Binding-site contacts:
Ligand atom N5 contacts residue PHE157 of chain 1.B at 3.3 Å.
Ligand atom S2 contacts residue LEU102 of chain 1.B at 3.6 Å.
Ligand atom C13 contacts residue PHE157 of chain 1.B at 3.7 Å (hydrophobic).
Ligand atom C12 contacts residue ARG148 of chain 1.B at 3.5 Å.
Ligand atom N5 contacts residue PHE116 of chain 1.B at 3.4 Å.
Ligand atom S2 contacts residue TRP78 of chain 1.B at 3.8 Å.
Ligand atom C16 contacts residue GLU73 of chain 1.B at 3.3 Å.
Ligand atom F2 contacts residue ARG148 of chain 1.B at 3.8 Å.
Ligand atom O5 contacts residue ILE50 of chain 1.B at 3.7 Å.
Ligand atom C9 contacts residue GLN117 of chain 1.B at 3.6 Å.
Ligand atom C9 contacts residue PHE116 of chain 1.B at 3.5 Å (hydrophobic).
Ligand atom F2 contacts residue GLU73 of chain 1.B at 3.2 Å.
Ligand atom O4 contacts residue MET105 of chain 1.B at 3.4 Å.
Ligand atom C9 contacts residue PHE157 of chain 1.B at 3.3 Å (hydrophobic).
Ligand atom C10 contacts residue GLN117 of chain 1.B at 3.7 Å.
Ligand atom C12 contacts residue PHE157 of chain 1.B at 3.7 Å (hydrophobic).
Ligand atom C13 contacts residue TYR106 of chain 1.B at 3.9 Å (hydrophobic).
Ligand atom F2 contacts residue ASP153 of chain 1.B at 3.2 Å.
Ligand atom O4 contacts residue PHE157 of chain 1.B at 3.7 Å.
Ligand atom O6 contacts residue ILE50 of chain 1.B at 3.8 Å.
Ligand atom N6 contacts residue PHE157 of chain 1.B at 3.7 Å.
Ligand atom O4 contacts residue PHE116 of chain 1.B at 3.6 Å.
Ligand atom N5 contacts residue GLN117 of chain 1.B at 2.9 Å (h-bond).
Ligand atom C10 contacts residue ASP153 of chain 1.B at 3.9 Å.
Ligand atom O6 contacts residue ARG148 of chain 1.B at 3.0 Å (salt-bridge).
Ligand atom F2 contacts residue PHE157 of chain 1.B at 3.9 Å.
Ligand atom O6 contacts residue GLU73 of chain 1.B at 3.6 Å (salt-bridge).
Ligand atom N6 contacts residue ASP153 of chain 1.B at 2.9 Å (salt-bridge).
Ligand atom C16 contacts residue ARG148 of chain 1.B at 3.5 Å.
Ligand atom O4 contacts residue GLN117 of chain 1.B at 3.6 Å (h-bond).
Ligand atom C11 contacts residue PHE157 of chain 1.B at 3.6 Å (hydrophobic).
Ligand atom N4 contacts residue PHE157 of chain 1.B at 3.4 Å.
Ligand atom C14 contacts residue TYR106 of chain 1.B at 3.1 Å (hydrophobic).
Ligand atom C14 contacts residue LEU102 of chain 1.B at 3.7 Å (hydrophobic).
Ligand atom O5 contacts residue ARG148 of chain 1.B at 3.7 Å.
Ligand atom F2 contacts residue ARG124 of chain 1.B at 2.8 Å.
Ligand atom F2 contacts residue TRP78 of chain 1.B at 3.9 Å.
Ligand atom N6 contacts residue GLN117 of chain 1.B at 3.0 Å (h-bond).
Ligand atom C10 contacts residue PHE157 of chain 1.B at 3.4 Å (hydrophobic).
Ligand atom O5 contacts residue PHE157 of chain 1.B at 3.8 Å.

Sequence of chain 1.B:
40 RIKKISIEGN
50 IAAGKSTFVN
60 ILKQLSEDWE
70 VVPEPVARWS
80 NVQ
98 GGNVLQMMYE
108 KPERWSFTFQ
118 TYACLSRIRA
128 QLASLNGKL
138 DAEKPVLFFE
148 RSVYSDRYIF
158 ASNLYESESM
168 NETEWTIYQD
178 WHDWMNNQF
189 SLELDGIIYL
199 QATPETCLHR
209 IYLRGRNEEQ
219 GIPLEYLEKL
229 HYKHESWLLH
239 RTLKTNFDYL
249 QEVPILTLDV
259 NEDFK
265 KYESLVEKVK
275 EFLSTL

The protein below binds the small molecule below.
Small molecule (SMILES): Nc1nc(=O)n([C@@H]2CS[C@H](CO)O2)cc1F